Binding-site contacts:
Ligand atom C22 contacts residue CYS157 of chain 6.C at 4.0 Å (hydrophobic).
Ligand atom C21 contacts residue ASP45 of chain 6.A at 4.1 Å.
Ligand atom O19 contacts residue CYS157 of chain 6.C at 3.2 Å (h-bond).
Ligand atom C18 contacts residue CYS157 of chain 6.C at 2.8 Å (hydrophobic).
Ligand atom C20 contacts residue CYS157 of chain 6.C at 1.8 Å (hydrophobic).
Ligand atom C21 contacts residue CYS157 of chain 6.C at 2.8 Å (hydrophobic).
Ligand atom N17 contacts residue CYS157 of chain 6.C at 4.0 Å.

A protein and the small-molecule ligand that binds it are described below.
Small molecule (SMILES): CCCCSC(=S)SC(C)(C)C(=O)NCCN1C(=O)CCC1=O

Sequence of chain 6.C:
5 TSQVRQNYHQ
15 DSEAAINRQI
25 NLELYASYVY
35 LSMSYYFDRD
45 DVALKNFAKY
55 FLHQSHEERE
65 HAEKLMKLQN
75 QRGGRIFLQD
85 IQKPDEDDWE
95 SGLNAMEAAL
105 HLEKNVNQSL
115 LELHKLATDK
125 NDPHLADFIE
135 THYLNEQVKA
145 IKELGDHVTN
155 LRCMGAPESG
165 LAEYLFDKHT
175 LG

Sequence of chain 6.A:
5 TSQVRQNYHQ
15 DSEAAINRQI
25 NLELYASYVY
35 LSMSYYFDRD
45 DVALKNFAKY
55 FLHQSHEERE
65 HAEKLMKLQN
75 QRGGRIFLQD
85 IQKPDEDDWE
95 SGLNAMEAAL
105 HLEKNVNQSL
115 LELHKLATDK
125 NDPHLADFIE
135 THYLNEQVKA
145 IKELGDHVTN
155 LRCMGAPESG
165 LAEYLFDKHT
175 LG